Binding-site contacts:
Ligand atom C21 contacts residue PHE147 of chain 9.A at 3.8 Å (hydrophobic).
Ligand atom N28 contacts residue TYR193 of chain 9.A at 3.4 Å.
Ligand atom N20 contacts residue PHE147 of chain 9.A at 3.4 Å.
Ligand atom C29 contacts residue VAL195 of chain 9.A at 3.4 Å (hydrophobic).
Ligand atom O01 contacts residue PHE115 of chain 9.A at 3.5 Å.
Ligand atom C14 contacts residue ILE119 of chain 9.A at 3.6 Å (hydrophobic).
Ligand atom N02 contacts residue THR97 of chain 9.A at 3.4 Å.
Ligand atom C30 contacts residue TYR193 of chain 9.A at 3.8 Å (hydrophobic).
Ligand atom C13 contacts residue ILE119 of chain 9.A at 3.4 Å (hydrophobic).
Ligand atom C21 contacts residue ILE182 of chain 9.A at 3.4 Å (hydrophobic).
Ligand atom C07 contacts residue TYR193 of chain 9.A at 3.6 Å (hydrophobic).
Ligand atom C16 contacts residue ILE184 of chain 9.A at 3.2 Å (hydrophobic).
Ligand atom F24 contacts residue ALA169 of chain 9.A at 3.3 Å.
Ligand atom C08 contacts residue ALA117 of chain 9.A at 3.8 Å (hydrophobic).
Ligand atom N02 contacts residue PHE115 of chain 9.A at 3.6 Å.
Ligand atom N20 contacts residue ILE182 of chain 9.A at 3.3 Å.
Ligand atom C17 contacts residue ILE184 of chain 9.A at 3.4 Å (hydrophobic).
Ligand atom F26 contacts residue PHE147 of chain 9.A at 2.6 Å.
Ligand atom F25 contacts residue VAL171 of chain 9.A at 3.1 Å.
Ligand atom C12 contacts residue ILE119 of chain 9.A at 3.4 Å (hydrophobic).
Ligand atom N20 contacts residue ILE184 of chain 9.A at 3.8 Å.
Ligand atom O23 contacts residue LEU220 of chain 9.A at 3.2 Å.
Ligand atom F26 contacts residue ALA145 of chain 9.A at 2.9 Å.
Ligand atom C08 contacts residue MET241 of chain 9.A at 3.6 Å (hydrophobic).
Ligand atom C04 contacts residue TYR193 of chain 9.A at 3.8 Å (hydrophobic).
Ligand atom O01 contacts residue THR97 of chain 9.A at 3.6 Å.
Ligand atom C05 contacts residue TYR193 of chain 9.A at 3.3 Å (hydrophobic).
Ligand atom C30 contacts residue PHE115 of chain 9.A at 3.6 Å (hydrophobic).
Ligand atom O10 contacts residue ILE95 of chain 9.A at 3.3 Å.
Ligand atom F25 contacts residue ALA145 of chain 9.A at 3.0 Å.
Ligand atom F24 contacts residue ILE182 of chain 9.A at 3.6 Å.
Ligand atom C29 contacts residue TYR193 of chain 9.A at 3.5 Å (hydrophobic).
Ligand atom C22 contacts residue ALA145 of chain 9.A at 3.6 Å (hydrophobic).
Ligand atom C22 contacts residue ALA169 of chain 9.A at 3.5 Å (hydrophobic).
Ligand atom F26 contacts residue ALA169 of chain 9.A at 2.5 Å.
Ligand atom F26 contacts residue MET146 of chain 9.A at 3.2 Å.
Ligand atom C29 contacts residue SER194 of chain 9.A at 3.5 Å.
Ligand atom N19 contacts residue LEU220 of chain 9.A at 3.1 Å.
Ligand atom C22 contacts residue PHE147 of chain 9.A at 3.8 Å (hydrophobic).
Ligand atom C06 contacts residue TYR193 of chain 9.A at 3.8 Å (hydrophobic).

The small molecule below binds the protein below.
Small molecule (SMILES): Cc1cc(-c2noc(C(F)(F)F)n2)ccc1OCCCc1cc(C(=O)N(C)C)no1

Sequence of chain 9.A:
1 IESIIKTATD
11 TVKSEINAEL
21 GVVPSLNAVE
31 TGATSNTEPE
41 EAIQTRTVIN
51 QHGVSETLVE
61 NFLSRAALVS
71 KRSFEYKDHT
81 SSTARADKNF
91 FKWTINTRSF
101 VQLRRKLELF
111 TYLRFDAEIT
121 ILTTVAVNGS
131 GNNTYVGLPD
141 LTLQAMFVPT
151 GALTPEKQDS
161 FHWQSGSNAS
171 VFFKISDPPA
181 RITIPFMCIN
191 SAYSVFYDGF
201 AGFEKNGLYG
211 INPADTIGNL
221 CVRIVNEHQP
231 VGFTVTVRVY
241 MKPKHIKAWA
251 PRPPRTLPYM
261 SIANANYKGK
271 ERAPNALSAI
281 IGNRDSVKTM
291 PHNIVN

Sequence of chain 9.B:
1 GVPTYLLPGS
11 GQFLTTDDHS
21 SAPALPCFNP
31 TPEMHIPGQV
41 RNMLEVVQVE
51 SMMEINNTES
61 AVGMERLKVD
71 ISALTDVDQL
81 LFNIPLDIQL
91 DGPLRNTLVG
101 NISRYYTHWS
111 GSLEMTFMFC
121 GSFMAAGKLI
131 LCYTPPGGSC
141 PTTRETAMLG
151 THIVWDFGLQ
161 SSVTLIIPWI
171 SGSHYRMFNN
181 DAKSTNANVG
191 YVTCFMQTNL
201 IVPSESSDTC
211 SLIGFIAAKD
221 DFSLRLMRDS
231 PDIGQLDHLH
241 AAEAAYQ